Sequence of chain 1.D:
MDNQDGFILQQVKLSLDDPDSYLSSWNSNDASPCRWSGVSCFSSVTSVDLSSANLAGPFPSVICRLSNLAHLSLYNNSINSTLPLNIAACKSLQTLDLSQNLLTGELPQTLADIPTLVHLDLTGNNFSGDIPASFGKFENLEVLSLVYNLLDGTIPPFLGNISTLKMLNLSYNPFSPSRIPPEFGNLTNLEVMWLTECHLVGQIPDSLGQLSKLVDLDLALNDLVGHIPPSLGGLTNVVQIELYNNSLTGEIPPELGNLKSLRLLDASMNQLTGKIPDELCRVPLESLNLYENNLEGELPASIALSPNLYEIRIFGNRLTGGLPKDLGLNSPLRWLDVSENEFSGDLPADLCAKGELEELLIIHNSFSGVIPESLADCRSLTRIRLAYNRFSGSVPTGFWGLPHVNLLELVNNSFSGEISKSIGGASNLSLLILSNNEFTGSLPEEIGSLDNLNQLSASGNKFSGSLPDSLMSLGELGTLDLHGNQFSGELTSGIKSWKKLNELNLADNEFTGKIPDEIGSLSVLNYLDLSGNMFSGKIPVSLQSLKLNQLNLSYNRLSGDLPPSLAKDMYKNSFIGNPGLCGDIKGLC

This small molecule binds to this protein.
Small molecule (SMILES): CC(=O)N[C@H]1[C@H](O[C@H]2[C@H](O)[C@@H](NC(C)=O)CO[C@@H]2CO)O[C@H](CO)[C@@H](O[C@H]2O[C@H](CO)[C@@H](O)[C@H](O)[C@@H]2O)[C@@H]1O

Binding-site contacts:
Ligand atom C4 contacts residue ASN418 of chain 1.D at 4.2 Å.
Ligand atom C8 contacts residue HIS370 of chain 1.D at 4.2 Å.
Ligand atom N2 contacts residue ASN418 of chain 1.D at 2.9 Å (h-bond).
Ligand atom O7 contacts residue ASN418 of chain 1.D at 3.2 Å (h-bond).
Ligand atom C8 contacts residue TYR394 of chain 1.D at 3.5 Å (hydrophobic).
Ligand atom O5 contacts residue ASN418 of chain 1.D at 2.3 Å (h-bond).
Ligand atom C5 contacts residue ASN442 of chain 1.D at 3.7 Å.
Ligand atom O7 contacts residue TYR394 of chain 1.D at 4.1 Å.
Ligand atom C8 contacts residue ASN418 of chain 1.D at 4.4 Å.
Ligand atom C1 contacts residue ASN442 of chain 1.D at 4.2 Å.
Ligand atom C2 contacts residue ASN418 of chain 1.D at 2.4 Å.
Ligand atom C8 contacts residue ASN442 of chain 1.D at 4.4 Å.
Ligand atom O6 contacts residue ASN418 of chain 1.D at 4.5 Å.
Ligand atom O5 contacts residue ASN442 of chain 1.D at 3.6 Å.
Ligand atom C7 contacts residue TYR394 of chain 1.D at 3.8 Å (hydrophobic).
Ligand atom N2 contacts residue TYR394 of chain 1.D at 4.2 Å.
Ligand atom C7 contacts residue ASN418 of chain 1.D at 3.2 Å.
Ligand atom C3 contacts residue ASN418 of chain 1.D at 3.8 Å.
Ligand atom O6 contacts residue ASN442 of chain 1.D at 3.9 Å.
Ligand atom C5 contacts residue ASN418 of chain 1.D at 3.6 Å.
Ligand atom C1 contacts residue TYR394 of chain 1.D at 4.4 Å (hydrophobic).
Ligand atom C1 contacts residue ASN418 of chain 1.D at 1.4 Å.
Ligand atom C6 contacts residue ASN442 of chain 1.D at 3.6 Å.